Sequence of chain 2.C:
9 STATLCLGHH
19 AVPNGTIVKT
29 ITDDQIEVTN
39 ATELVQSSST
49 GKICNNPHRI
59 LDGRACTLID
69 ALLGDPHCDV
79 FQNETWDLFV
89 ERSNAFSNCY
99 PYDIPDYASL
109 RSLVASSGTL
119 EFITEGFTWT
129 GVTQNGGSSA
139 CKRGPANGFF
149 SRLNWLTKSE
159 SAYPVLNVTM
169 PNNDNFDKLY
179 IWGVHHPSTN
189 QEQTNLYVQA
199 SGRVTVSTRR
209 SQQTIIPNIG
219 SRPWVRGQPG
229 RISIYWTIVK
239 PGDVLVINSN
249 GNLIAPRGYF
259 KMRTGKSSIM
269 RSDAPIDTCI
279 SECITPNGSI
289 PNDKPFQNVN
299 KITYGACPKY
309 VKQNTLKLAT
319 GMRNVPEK

Sequence of chain 2.A:
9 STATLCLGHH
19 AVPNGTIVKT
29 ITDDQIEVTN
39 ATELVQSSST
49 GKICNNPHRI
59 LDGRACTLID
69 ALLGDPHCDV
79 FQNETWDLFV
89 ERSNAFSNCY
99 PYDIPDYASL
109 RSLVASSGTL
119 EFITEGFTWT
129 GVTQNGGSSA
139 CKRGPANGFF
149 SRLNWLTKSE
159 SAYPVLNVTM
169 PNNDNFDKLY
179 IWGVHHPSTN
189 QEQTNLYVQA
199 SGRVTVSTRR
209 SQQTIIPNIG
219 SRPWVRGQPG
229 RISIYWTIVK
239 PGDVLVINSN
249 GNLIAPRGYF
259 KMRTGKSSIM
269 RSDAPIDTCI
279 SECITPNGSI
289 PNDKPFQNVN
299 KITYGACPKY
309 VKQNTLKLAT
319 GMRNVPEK

This protein binds this small molecule.
Small molecule (SMILES): CC(=O)N[C@H]1[C@H](O[C@H]2[C@H](O)[C@@H](NC(C)=O)CO[C@@H]2CO)O[C@H](CO)[C@@H](O[C@@H]2O[C@H](CO)[C@@H](O)[C@H](O[C@H]3O[C@H](CO)[C@@H](O)[C@H](O)[C@@H]3O)[C@@H]2O)[C@@H]1O

Binding-site contacts:
Ligand atom O6 contacts residue TRP222 of chain 2.A at 4.0 Å.
Ligand atom C8 contacts residue PRO221 of chain 2.A at 4.5 Å (hydrophobic).
Ligand atom O7 contacts residue ARG220 of chain 2.A at 4.4 Å.
Ligand atom C3 contacts residue TRP222 of chain 2.A at 4.2 Å (hydrophobic).
Ligand atom O7 contacts residue ASN165 of chain 2.C at 4.1 Å.
Ligand atom C6 contacts residue THR167 of chain 2.C at 2.9 Å.
Ligand atom C2 contacts residue TRP222 of chain 2.A at 3.8 Å (hydrophobic).
Ligand atom O5 contacts residue ASN165 of chain 2.C at 2.3 Å (h-bond).
Ligand atom C6 contacts residue TRP222 of chain 2.A at 4.0 Å (hydrophobic).
Ligand atom C7 contacts residue SER219 of chain 2.A at 4.0 Å.
Ligand atom C8 contacts residue THR167 of chain 2.C at 3.8 Å.
Ligand atom C7 contacts residue TRP222 of chain 2.A at 4.0 Å (hydrophobic).
Ligand atom O3 contacts residue TRP222 of chain 2.A at 3.7 Å.
Ligand atom N2 contacts residue SER219 of chain 2.A at 3.4 Å (h-bond).
Ligand atom C2 contacts residue SER219 of chain 2.A at 4.4 Å.
Ligand atom C8 contacts residue SER219 of chain 2.A at 3.8 Å.
Ligand atom C3 contacts residue ASN165 of chain 2.C at 3.8 Å.
Ligand atom C4 contacts residue ASN165 of chain 2.C at 4.2 Å.
Ligand atom C1 contacts residue ASN165 of chain 2.C at 1.4 Å.
Ligand atom N2 contacts residue ASN165 of chain 2.C at 2.8 Å (h-bond).
Ligand atom C8 contacts residue VAL242 of chain 2.C at 4.0 Å (hydrophobic).
Ligand atom C5 contacts residue TRP222 of chain 2.A at 4.2 Å (hydrophobic).
Ligand atom O6 contacts residue THR167 of chain 2.C at 2.5 Å (h-bond).
Ligand atom C1 contacts residue TRP222 of chain 2.A at 4.0 Å (hydrophobic).
Ligand atom C5 contacts residue THR167 of chain 2.C at 3.9 Å.
Ligand atom C2 contacts residue ASN165 of chain 2.C at 2.4 Å.
Ligand atom C5 contacts residue ASN165 of chain 2.C at 3.6 Å.
Ligand atom O7 contacts residue TRP222 of chain 2.A at 2.8 Å (h-bond).
Ligand atom C7 contacts residue ASN165 of chain 2.C at 3.9 Å.
Ligand atom C1 contacts residue SER219 of chain 2.A at 4.2 Å.
Ligand atom O4 contacts residue TRP222 of chain 2.A at 3.9 Å.
Ligand atom O5 contacts residue THR167 of chain 2.C at 3.6 Å (h-bond).
Ligand atom C1 contacts residue TRP222 of chain 2.A at 4.1 Å (hydrophobic).
Ligand atom C7 contacts residue PRO221 of chain 2.A at 4.4 Å (hydrophobic).
Ligand atom C6 contacts residue VAL244 of chain 2.C at 4.3 Å (hydrophobic).
Ligand atom C4 contacts residue TRP222 of chain 2.A at 3.9 Å (hydrophobic).
Ligand atom O7 contacts residue PRO221 of chain 2.A at 3.5 Å.
Ligand atom O5 contacts residue TRP222 of chain 2.A at 3.7 Å.